This protein binds this small molecule.
Small molecule (SMILES): CC(=O)N[C@H]1[C@H](O[C@H]2[C@H](O)[C@@H](NC(C)=O)CO[C@@H]2CO)O[C@H](CO)[C@@H](O)[C@@H]1O

Binding-site contacts:
Ligand atom C3 contacts residue ASN1131 of chain 1.A at 3.8 Å.
Ligand atom O7 contacts residue ASN1131 of chain 1.A at 2.8 Å (h-bond).
Ligand atom C1 contacts residue ASN1131 of chain 1.A at 1.4 Å.
Ligand atom N2 contacts residue ASN1131 of chain 1.A at 2.9 Å (h-bond).
Ligand atom C8 contacts residue ASN1131 of chain 1.A at 4.3 Å.
Ligand atom C2 contacts residue ASN1131 of chain 1.A at 2.4 Å.
Ligand atom C7 contacts residue ASN1131 of chain 1.A at 3.0 Å.
Ligand atom C5 contacts residue ASN1131 of chain 1.A at 3.7 Å.
Ligand atom C4 contacts residue ASN1131 of chain 1.A at 4.2 Å.
Ligand atom O5 contacts residue ASN1131 of chain 1.A at 2.4 Å (h-bond).

Sequence of chain 1.A:
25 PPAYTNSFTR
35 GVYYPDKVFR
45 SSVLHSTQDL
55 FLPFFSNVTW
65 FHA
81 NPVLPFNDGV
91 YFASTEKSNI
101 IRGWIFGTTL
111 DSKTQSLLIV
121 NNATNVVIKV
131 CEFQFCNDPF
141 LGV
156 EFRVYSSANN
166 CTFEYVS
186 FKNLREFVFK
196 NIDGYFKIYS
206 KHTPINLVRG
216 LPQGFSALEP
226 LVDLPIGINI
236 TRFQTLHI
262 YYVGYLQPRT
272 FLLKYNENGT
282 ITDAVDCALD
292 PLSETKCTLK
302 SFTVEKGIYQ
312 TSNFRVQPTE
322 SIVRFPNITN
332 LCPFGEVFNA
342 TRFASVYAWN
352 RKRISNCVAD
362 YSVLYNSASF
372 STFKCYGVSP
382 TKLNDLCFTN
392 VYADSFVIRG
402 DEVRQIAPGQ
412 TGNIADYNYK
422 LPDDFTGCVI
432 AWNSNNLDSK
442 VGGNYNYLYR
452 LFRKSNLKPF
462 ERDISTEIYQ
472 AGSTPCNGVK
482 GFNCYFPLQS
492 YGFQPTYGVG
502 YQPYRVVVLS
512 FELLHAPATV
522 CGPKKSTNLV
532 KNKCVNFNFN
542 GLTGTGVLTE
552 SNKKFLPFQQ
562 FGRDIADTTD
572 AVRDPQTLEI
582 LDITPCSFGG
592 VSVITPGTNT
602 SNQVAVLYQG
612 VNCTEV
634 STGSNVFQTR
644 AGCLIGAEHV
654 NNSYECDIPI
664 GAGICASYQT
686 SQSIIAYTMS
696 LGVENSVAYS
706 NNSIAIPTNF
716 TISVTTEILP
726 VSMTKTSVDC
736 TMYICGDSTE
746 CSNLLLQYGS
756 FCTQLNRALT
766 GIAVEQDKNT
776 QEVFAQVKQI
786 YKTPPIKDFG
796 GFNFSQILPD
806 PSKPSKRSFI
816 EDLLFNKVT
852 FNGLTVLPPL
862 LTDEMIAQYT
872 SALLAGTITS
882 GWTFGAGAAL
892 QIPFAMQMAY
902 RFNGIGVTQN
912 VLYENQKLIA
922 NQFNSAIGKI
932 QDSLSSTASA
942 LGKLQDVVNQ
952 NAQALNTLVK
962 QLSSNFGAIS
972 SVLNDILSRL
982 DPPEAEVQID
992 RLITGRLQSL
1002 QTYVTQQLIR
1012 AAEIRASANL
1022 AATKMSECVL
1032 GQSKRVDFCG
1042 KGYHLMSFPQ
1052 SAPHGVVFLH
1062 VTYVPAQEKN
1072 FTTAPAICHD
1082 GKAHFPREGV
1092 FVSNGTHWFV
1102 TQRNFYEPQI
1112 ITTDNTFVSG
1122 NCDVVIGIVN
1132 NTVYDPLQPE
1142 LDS